Sequence of chain 1.E:
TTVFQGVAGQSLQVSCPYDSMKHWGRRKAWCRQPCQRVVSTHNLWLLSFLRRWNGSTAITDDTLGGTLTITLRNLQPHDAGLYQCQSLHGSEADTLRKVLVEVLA

The protein below binds the small molecule below.
Small molecule (SMILES): CC(=O)N[C@@H]1[C@@H](O)[C@H](O)[C@@H](CO)O[C@H]1O

Sequence of chain 1.B:
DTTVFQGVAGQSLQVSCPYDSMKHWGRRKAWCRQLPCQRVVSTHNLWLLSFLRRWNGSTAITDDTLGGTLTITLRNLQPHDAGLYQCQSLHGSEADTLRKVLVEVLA

Binding-site contacts:
Ligand atom C5 contacts residue PRO19 of chain 1.E at 4.3 Å (hydrophobic).
Ligand atom C3 contacts residue ASN61 of chain 1.B at 3.5 Å.
Ligand atom C8 contacts residue GLY72 of chain 1.E at 3.9 Å.
Ligand atom O7 contacts residue SO41 of chain 1.LA at 3.8 Å.
Ligand atom N2 contacts residue VAL45 of chain 1.B at 4.1 Å.
Ligand atom C7 contacts residue VAL46 of chain 1.B at 4.1 Å (hydrophobic).
Ligand atom C4 contacts residue ASN61 of chain 1.B at 4.2 Å.
Ligand atom O7 contacts residue VAL45 of chain 1.B at 3.7 Å.
Ligand atom C1 contacts residue VAL45 of chain 1.B at 3.8 Å (hydrophobic).
Ligand atom C3 contacts residue PRO19 of chain 1.E at 3.7 Å (hydrophobic).
Ligand atom C8 contacts residue ARG59 of chain 1.B at 3.2 Å.
Ligand atom C7 contacts residue ASN61 of chain 1.B at 3.5 Å.
Ligand atom C2 contacts residue VAL45 of chain 1.B at 3.8 Å (hydrophobic).
Ligand atom N2 contacts residue ASN61 of chain 1.B at 2.6 Å (h-bond).
Ligand atom C2 contacts residue ASN61 of chain 1.B at 2.3 Å.
Ligand atom C1 contacts residue ASN61 of chain 1.B at 1.4 Å.
Ligand atom O7 contacts residue VAL46 of chain 1.B at 3.6 Å.
Ligand atom C8 contacts residue SER47 of chain 1.B at 4.1 Å.
Ligand atom C7 contacts residue SER47 of chain 1.B at 4.2 Å.
Ligand atom C5 contacts residue ASN61 of chain 1.B at 3.7 Å.
Ligand atom O3 contacts residue PRO19 of chain 1.E at 4.3 Å.
Ligand atom O6 contacts residue ARG44 of chain 1.B at 4.5 Å.
Ligand atom N2 contacts residue SO41 of chain 1.LA at 4.0 Å.
Ligand atom C4 contacts residue PRO19 of chain 1.E at 4.1 Å (hydrophobic).
Ligand atom O4 contacts residue PRO19 of chain 1.E at 3.5 Å.
Ligand atom O3 contacts residue SO41 of chain 1.LA at 3.8 Å.
Ligand atom C8 contacts residue VAL46 of chain 1.B at 4.1 Å (hydrophobic).
Ligand atom C7 contacts residue ARG59 of chain 1.B at 4.5 Å.
Ligand atom O5 contacts residue VAL45 of chain 1.B at 3.9 Å.
Ligand atom O7 contacts residue ARG44 of chain 1.B at 3.9 Å.
Ligand atom O7 contacts residue SER47 of chain 1.B at 3.6 Å.
Ligand atom C8 contacts residue SO41 of chain 1.LA at 3.2 Å.
Ligand atom C8 contacts residue ASN61 of chain 1.B at 4.3 Å.
Ligand atom C7 contacts residue SO41 of chain 1.LA at 3.5 Å.
Ligand atom O7 contacts residue ASN61 of chain 1.B at 4.2 Å.
Ligand atom C7 contacts residue VAL45 of chain 1.B at 4.0 Å (hydrophobic).
Ligand atom O5 contacts residue ASN61 of chain 1.B at 2.4 Å (h-bond).